Sequence of chain 2.A:
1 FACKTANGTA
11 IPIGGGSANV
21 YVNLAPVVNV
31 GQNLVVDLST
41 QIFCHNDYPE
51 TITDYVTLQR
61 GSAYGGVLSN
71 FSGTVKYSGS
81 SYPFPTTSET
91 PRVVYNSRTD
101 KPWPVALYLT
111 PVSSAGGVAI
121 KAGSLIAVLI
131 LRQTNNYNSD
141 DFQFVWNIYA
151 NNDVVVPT

Binding-site contacts:
Ligand atom C5 contacts residue PHE1 of chain 2.A at 3.7 Å (hydrophobic).
Ligand atom C4 contacts residue ASP54 of chain 2.A at 3.4 Å.
Ligand atom O5 contacts residue PHE1 of chain 2.A at 3.1 Å (h-bond).
Ligand atom O3 contacts residue ASP140 of chain 2.A at 2.7 Å (salt-bridge).
Ligand atom O6 contacts residue PHE1 of chain 2.A at 2.9 Å (h-bond).
Ligand atom O6 contacts residue ASN46 of chain 2.A at 3.3 Å (h-bond).
Ligand atom O6 contacts residue ASP47 of chain 2.A at 2.8 Å (salt-bridge).
Ligand atom O6 contacts residue ASP54 of chain 2.A at 2.6 Å (salt-bridge).
Ligand atom O4 contacts residue ILE52 of chain 2.A at 3.7 Å.
Ligand atom C3 contacts residue ASP140 of chain 2.A at 3.2 Å.
Ligand atom C6 contacts residue ASP54 of chain 2.A at 3.2 Å.
Ligand atom O6 contacts residue TYR48 of chain 2.A at 4.0 Å.
Ligand atom O5 contacts residue ASP47 of chain 2.A at 3.8 Å.
Ligand atom O4 contacts residue ASP54 of chain 2.A at 2.5 Å (salt-bridge).
Ligand atom C6 contacts residue ASN46 of chain 2.A at 3.5 Å.
Ligand atom C2 contacts residue PHE1 of chain 2.A at 3.7 Å (hydrophobic).
Ligand atom C2 contacts residue ASP140 of chain 2.A at 3.8 Å.
Ligand atom O3 contacts residue GLN133 of chain 2.A at 3.1 Å (h-bond).
Ligand atom C4 contacts residue ASN135 of chain 2.A at 3.9 Å.
Ligand atom C8 contacts residue TYR48 of chain 2.A at 4.1 Å (hydrophobic).
Ligand atom O3 contacts residue ASN135 of chain 2.A at 3.6 Å (h-bond).
Ligand atom C7 contacts residue TYR48 of chain 2.A at 3.7 Å (hydrophobic).
Ligand atom C3 contacts residue ASN135 of chain 2.A at 3.9 Å.
Ligand atom C6 contacts residue ILE52 of chain 2.A at 3.9 Å (hydrophobic).
Ligand atom C1 contacts residue PHE1 of chain 2.A at 3.7 Å (hydrophobic).
Ligand atom C11 contacts residue TYR137 of chain 2.A at 4.0 Å (hydrophobic).
Ligand atom O4 contacts residue GLN133 of chain 2.A at 3.4 Å (h-bond).
Ligand atom C4 contacts residue GLN133 of chain 2.A at 3.7 Å.
Ligand atom C6 contacts residue PHE1 of chain 2.A at 3.8 Å (hydrophobic).
Ligand atom O2 contacts residue ILE13 of chain 2.A at 3.6 Å.
Ligand atom C12 contacts residue ILE52 of chain 2.A at 4.0 Å (hydrophobic).
Ligand atom C6 contacts residue ASP47 of chain 2.A at 3.8 Å.
Ligand atom C3 contacts residue GLN133 of chain 2.A at 4.0 Å.
Ligand atom C6 contacts residue TYR48 of chain 2.A at 4.1 Å (hydrophobic).
Ligand atom O4 contacts residue ASN135 of chain 2.A at 2.8 Å (h-bond).
Ligand atom C5 contacts residue ILE52 of chain 2.A at 4.0 Å (hydrophobic).
Ligand atom O2 contacts residue PHE1 of chain 2.A at 2.8 Å (h-bond).
Ligand atom C4 contacts residue PHE1 of chain 2.A at 3.8 Å (hydrophobic).
Ligand atom C5 contacts residue ASP54 of chain 2.A at 4.1 Å.
Ligand atom O3 contacts residue PHE142 of chain 2.A at 3.7 Å.

The protein below binds the small molecule below.
Small molecule (SMILES): OCC#Cc1ccc(O[C@H]2O[C@H](CO)[C@@H](O)[C@H](O)[C@@H]2O)cc1